Binding-site contacts:
Ligand atom O4 contacts residue ARG43 of chain 1.A at 3.0 Å (salt-bridge).
Ligand atom C5 contacts residue ASP93 of chain 1.A at 4.3 Å.
Ligand atom O5 contacts residue ARG121 of chain 1.A at 3.0 Å (salt-bridge).
Ligand atom C9 contacts residue TYR66 of chain 1.A at 4.3 Å (hydrophobic).
Ligand atom C5 contacts residue ARG121 of chain 1.A at 4.0 Å.
Ligand atom C9 contacts residue TRP120 of chain 1.A at 4.0 Å (hydrophobic).
Ligand atom C1 contacts residue TYR66 of chain 1.A at 4.4 Å (hydrophobic).
Ligand atom C7 contacts residue ARG121 of chain 1.A at 3.7 Å.
Ligand atom O1 contacts residue ARG121 of chain 1.A at 3.2 Å (salt-bridge).
Ligand atom C6 contacts residue TYR66 of chain 1.A at 3.7 Å (hydrophobic).
Ligand atom O6 contacts residue ARG121 of chain 1.A at 2.9 Å (salt-bridge).
Ligand atom C2 contacts residue ARG121 of chain 1.A at 4.2 Å.
Ligand atom O6 contacts residue ASP93 of chain 1.A at 2.7 Å (salt-bridge).
Ligand atom C6 contacts residue ASP93 of chain 1.A at 3.6 Å.
Ligand atom C4 contacts residue ASP93 of chain 1.A at 3.4 Å.
Ligand atom C1 contacts residue ARG121 of chain 1.A at 3.6 Å.
Ligand atom C8 contacts residue TYR66 of chain 1.A at 3.8 Å (hydrophobic).
Ligand atom C6 contacts residue ARG121 of chain 1.A at 4.0 Å.
Ligand atom O3 contacts residue ASP93 of chain 1.A at 4.4 Å.
Ligand atom C12 contacts residue ARG121 of chain 1.A at 4.2 Å.
Ligand atom C4 contacts residue ARG43 of chain 1.A at 4.1 Å.
Ligand atom O6 contacts residue TRP148 of chain 1.A at 4.0 Å.
Ligand atom C6 contacts residue GLU94 of chain 1.A at 3.6 Å.
Ligand atom O6 contacts residue GLU94 of chain 1.A at 3.7 Å.
Ligand atom C3 contacts residue ARG43 of chain 1.A at 4.3 Å.
Ligand atom C8 contacts residue TRP120 of chain 1.A at 4.0 Å (hydrophobic).
Ligand atom C8 contacts residue ARG121 of chain 1.A at 4.4 Å.
Ligand atom C5 contacts residue TYR66 of chain 1.A at 4.0 Å (hydrophobic).
Ligand atom O5 contacts residue TYR66 of chain 1.A at 4.3 Å.
Ligand atom O4 contacts residue ASP93 of chain 1.A at 2.5 Å (salt-bridge).
Ligand atom O2 contacts residue ARG121 of chain 1.A at 3.5 Å (salt-bridge).
Ligand atom O5 contacts residue TRP120 of chain 1.A at 4.5 Å.
Ligand atom C6 contacts residue TRP120 of chain 1.A at 4.3 Å (hydrophobic).

A small-molecule ligand and the protein it binds are described below.
Small molecule (SMILES): O=[N+]([O-])c1ccc(O[C@@H]2O[C@H](CO)[C@@H](O)[C@H](O)[C@@H]2O)cc1

Sequence of chain 1.A:
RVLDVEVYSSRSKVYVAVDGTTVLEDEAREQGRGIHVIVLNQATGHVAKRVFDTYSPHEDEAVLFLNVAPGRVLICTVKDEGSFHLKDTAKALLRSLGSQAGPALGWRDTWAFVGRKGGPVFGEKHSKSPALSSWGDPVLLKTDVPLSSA